This small molecule binds to this protein.
Small molecule (SMILES): O=c1[nH]c(=O)n(COCCO)cc1Sc1ccccc1

Sequence of chain 1.E:
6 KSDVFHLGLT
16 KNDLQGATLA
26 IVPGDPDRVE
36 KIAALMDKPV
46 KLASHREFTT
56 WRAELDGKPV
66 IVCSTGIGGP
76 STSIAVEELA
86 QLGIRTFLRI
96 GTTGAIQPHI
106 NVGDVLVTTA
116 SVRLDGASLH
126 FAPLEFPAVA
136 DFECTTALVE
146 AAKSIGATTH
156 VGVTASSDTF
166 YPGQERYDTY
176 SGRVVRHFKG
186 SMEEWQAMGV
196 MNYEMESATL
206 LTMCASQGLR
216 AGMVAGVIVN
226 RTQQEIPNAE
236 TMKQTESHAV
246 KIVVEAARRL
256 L

Binding-site contacts:
Ligand atom NAM contacts residue TYR198 of chain 1.E at 3.8 Å.
Ligand atom CAL contacts residue THR97 of chain 1.E at 3.3 Å.
Ligand atom CAS contacts residue TYR198 of chain 1.E at 3.7 Å (hydrophobic).
Ligand atom CAG contacts residue PHE165 of chain 1.E at 3.9 Å (hydrophobic).
Ligand atom CAD contacts residue PHE10 of chain 1.F at 3.6 Å (hydrophobic).
Ligand atom CAR contacts residue ARG171 of chain 1.E at 3.8 Å.
Ligand atom OAB contacts residue GLU199 of chain 1.E at 3.4 Å.
Ligand atom OAC contacts residue HIS11 of chain 1.F at 2.8 Å (h-bond).
Ligand atom CAL contacts residue PO41 of chain 1.Q at 3.8 Å.
Ligand atom CAD contacts residue PHE165 of chain 1.E at 3.7 Å (hydrophobic).
Ligand atom OAA contacts residue GLY99 of chain 1.E at 3.6 Å.
Ligand atom CAJ contacts residue HIS11 of chain 1.F at 3.4 Å.
Ligand atom CAR contacts residue PHE165 of chain 1.E at 3.6 Å (hydrophobic).
Ligand atom OAN contacts residue THR97 of chain 1.E at 3.3 Å (h-bond).
Ligand atom SAO contacts residue GLY99 of chain 1.E at 3.8 Å.
Ligand atom CAS contacts residue PHE165 of chain 1.E at 3.8 Å (hydrophobic).
Ligand atom CAR contacts residue GLY99 of chain 1.E at 3.6 Å.
Ligand atom CAR contacts residue GLN169 of chain 1.E at 3.6 Å.
Ligand atom OAA contacts residue ARG171 of chain 1.E at 2.8 Å (salt-bridge).
Ligand atom OAN contacts residue PO41 of chain 1.Q at 3.6 Å.
Ligand atom CAI contacts residue THR98 of chain 1.E at 3.8 Å.
Ligand atom CAQ contacts residue GLY99 of chain 1.E at 3.4 Å.
Ligand atom SAO contacts residue ILE223 of chain 1.E at 3.7 Å.
Ligand atom CAJ contacts residue ILE72 of chain 1.E at 3.8 Å (hydrophobic).
Ligand atom CAG contacts residue ILE223 of chain 1.E at 3.8 Å (hydrophobic).
Ligand atom NAM contacts residue GLN169 of chain 1.E at 2.7 Å (h-bond).
Ligand atom SAO contacts residue THR98 of chain 1.E at 3.6 Å.
Ligand atom CAQ contacts residue THR98 of chain 1.E at 3.7 Å.
Ligand atom CAH contacts residue VAL224 of chain 1.E at 3.8 Å (hydrophobic).
Ligand atom OAB contacts residue TYR198 of chain 1.E at 3.9 Å.
Ligand atom CAH contacts residue ARG171 of chain 1.E at 3.5 Å.
Ligand atom CAF contacts residue PHE165 of chain 1.E at 3.8 Å (hydrophobic).
Ligand atom SAO contacts residue VAL224 of chain 1.E at 3.7 Å.
Ligand atom CAS contacts residue GLN169 of chain 1.E at 3.5 Å.
Ligand atom CAE contacts residue PHE165 of chain 1.E at 3.8 Å (hydrophobic).
Ligand atom OAA contacts residue GLN169 of chain 1.E at 3.5 Å (h-bond).
Ligand atom NAM contacts residue PHE165 of chain 1.E at 3.5 Å.
Ligand atom OAB contacts residue GLN169 of chain 1.E at 2.8 Å (h-bond).
Ligand atom OAB contacts residue MET200 of chain 1.E at 3.4 Å.
Ligand atom NAT contacts residue THR97 of chain 1.E at 3.8 Å.

Sequence of chain 1.F:
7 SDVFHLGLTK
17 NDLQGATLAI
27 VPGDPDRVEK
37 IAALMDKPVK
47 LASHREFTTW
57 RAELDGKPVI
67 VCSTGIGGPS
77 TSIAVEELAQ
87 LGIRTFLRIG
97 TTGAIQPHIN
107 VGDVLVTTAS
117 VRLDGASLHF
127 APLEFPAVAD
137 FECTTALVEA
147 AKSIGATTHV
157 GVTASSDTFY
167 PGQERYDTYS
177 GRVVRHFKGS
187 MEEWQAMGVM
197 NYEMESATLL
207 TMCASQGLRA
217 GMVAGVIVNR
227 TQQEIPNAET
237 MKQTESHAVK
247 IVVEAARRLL